This small molecule binds to this protein.
Small molecule (SMILES): CC(=O)N[C@@H]1[C@@H](O)[C@H](O)[C@@H](CO)O[C@H]1O

Binding-site contacts:
Ligand atom C1 contacts residue ASN707 of chain 1.B at 1.4 Å.
Ligand atom O5 contacts residue ASN707 of chain 1.B at 2.4 Å (h-bond).
Ligand atom O7 contacts residue ASN707 of chain 1.B at 3.8 Å.
Ligand atom C8 contacts residue ASN707 of chain 1.B at 4.5 Å.
Ligand atom C2 contacts residue ASN707 of chain 1.B at 2.5 Å.
Ligand atom C7 contacts residue ASN707 of chain 1.B at 3.5 Å.
Ligand atom C4 contacts residue ASN707 of chain 1.B at 4.3 Å.
Ligand atom C5 contacts residue ASN707 of chain 1.B at 3.7 Å.
Ligand atom C3 contacts residue ASN707 of chain 1.B at 3.8 Å.
Ligand atom N2 contacts residue ASN707 of chain 1.B at 2.8 Å (h-bond).

Sequence of chain 1.B:
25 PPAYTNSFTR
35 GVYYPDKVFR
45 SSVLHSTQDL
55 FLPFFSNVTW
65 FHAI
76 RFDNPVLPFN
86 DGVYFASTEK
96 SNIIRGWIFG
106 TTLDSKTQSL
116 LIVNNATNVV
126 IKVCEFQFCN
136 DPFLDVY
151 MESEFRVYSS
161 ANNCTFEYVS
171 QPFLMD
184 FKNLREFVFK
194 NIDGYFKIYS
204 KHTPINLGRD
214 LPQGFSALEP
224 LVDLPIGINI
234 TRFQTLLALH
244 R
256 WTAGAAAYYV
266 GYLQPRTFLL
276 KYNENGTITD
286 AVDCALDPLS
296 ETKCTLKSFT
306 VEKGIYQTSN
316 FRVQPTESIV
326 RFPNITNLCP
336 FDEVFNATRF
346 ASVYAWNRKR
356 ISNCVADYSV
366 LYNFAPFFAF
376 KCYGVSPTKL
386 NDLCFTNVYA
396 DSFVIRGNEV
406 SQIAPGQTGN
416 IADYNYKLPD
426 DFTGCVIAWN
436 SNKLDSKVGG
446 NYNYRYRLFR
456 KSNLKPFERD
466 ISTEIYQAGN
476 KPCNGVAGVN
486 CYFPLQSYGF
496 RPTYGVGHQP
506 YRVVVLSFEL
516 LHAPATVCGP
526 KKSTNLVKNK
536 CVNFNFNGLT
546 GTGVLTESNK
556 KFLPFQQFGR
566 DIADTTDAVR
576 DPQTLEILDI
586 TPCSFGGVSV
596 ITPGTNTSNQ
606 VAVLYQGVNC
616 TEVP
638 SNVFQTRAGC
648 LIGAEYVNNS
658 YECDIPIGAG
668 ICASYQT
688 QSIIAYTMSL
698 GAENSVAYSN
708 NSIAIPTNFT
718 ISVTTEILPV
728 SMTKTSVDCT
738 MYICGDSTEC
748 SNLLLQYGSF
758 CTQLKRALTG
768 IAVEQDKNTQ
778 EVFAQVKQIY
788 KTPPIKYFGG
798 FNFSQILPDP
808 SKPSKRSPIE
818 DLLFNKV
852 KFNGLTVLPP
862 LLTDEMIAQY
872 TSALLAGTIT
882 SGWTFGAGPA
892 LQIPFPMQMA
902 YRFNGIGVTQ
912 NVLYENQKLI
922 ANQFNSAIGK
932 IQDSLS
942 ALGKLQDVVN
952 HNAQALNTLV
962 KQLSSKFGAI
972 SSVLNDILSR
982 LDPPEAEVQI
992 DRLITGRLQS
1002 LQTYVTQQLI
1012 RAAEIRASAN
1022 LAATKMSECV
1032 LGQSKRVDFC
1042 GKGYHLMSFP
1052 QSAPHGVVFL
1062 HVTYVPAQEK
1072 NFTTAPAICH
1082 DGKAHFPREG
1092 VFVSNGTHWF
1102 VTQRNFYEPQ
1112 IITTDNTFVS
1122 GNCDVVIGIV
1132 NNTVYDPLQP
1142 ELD